Binding-site contacts:
Ligand atom C1 contacts residue ASN1147 of chain 13.A at 1.4 Å.
Ligand atom C4 contacts residue ASN1147 of chain 13.A at 4.2 Å.
Ligand atom C6 contacts residue PRO1151 of chain 13.A at 4.4 Å (hydrophobic).
Ligand atom O5 contacts residue PRO1151 of chain 13.A at 4.5 Å.
Ligand atom O6 contacts residue HIS1176 of chain 13.A at 3.0 Å (h-bond).
Ligand atom C8 contacts residue ASN1147 of chain 13.A at 3.4 Å.
Ligand atom C3 contacts residue ASN1147 of chain 13.A at 3.8 Å.
Ligand atom C2 contacts residue ASN1147 of chain 13.A at 2.5 Å.
Ligand atom O6 contacts residue HIS1174 of chain 13.A at 4.5 Å.
Ligand atom C6 contacts residue HIS1176 of chain 13.A at 4.3 Å.
Ligand atom O7 contacts residue ASN1147 of chain 13.A at 3.9 Å.
Ligand atom C7 contacts residue ASN1147 of chain 13.A at 3.1 Å.
Ligand atom N2 contacts residue ASN1147 of chain 13.A at 2.5 Å (h-bond).
Ligand atom C5 contacts residue ASN1147 of chain 13.A at 3.6 Å.
Ligand atom O5 contacts residue ASN1147 of chain 13.A at 2.3 Å (h-bond).

This protein binds this small molecule.
Small molecule (SMILES): CC(=O)N[C@@H]1[C@@H](O)[C@H](O)[C@@H](CO)O[C@H]1O

Sequence of chain 13.A:
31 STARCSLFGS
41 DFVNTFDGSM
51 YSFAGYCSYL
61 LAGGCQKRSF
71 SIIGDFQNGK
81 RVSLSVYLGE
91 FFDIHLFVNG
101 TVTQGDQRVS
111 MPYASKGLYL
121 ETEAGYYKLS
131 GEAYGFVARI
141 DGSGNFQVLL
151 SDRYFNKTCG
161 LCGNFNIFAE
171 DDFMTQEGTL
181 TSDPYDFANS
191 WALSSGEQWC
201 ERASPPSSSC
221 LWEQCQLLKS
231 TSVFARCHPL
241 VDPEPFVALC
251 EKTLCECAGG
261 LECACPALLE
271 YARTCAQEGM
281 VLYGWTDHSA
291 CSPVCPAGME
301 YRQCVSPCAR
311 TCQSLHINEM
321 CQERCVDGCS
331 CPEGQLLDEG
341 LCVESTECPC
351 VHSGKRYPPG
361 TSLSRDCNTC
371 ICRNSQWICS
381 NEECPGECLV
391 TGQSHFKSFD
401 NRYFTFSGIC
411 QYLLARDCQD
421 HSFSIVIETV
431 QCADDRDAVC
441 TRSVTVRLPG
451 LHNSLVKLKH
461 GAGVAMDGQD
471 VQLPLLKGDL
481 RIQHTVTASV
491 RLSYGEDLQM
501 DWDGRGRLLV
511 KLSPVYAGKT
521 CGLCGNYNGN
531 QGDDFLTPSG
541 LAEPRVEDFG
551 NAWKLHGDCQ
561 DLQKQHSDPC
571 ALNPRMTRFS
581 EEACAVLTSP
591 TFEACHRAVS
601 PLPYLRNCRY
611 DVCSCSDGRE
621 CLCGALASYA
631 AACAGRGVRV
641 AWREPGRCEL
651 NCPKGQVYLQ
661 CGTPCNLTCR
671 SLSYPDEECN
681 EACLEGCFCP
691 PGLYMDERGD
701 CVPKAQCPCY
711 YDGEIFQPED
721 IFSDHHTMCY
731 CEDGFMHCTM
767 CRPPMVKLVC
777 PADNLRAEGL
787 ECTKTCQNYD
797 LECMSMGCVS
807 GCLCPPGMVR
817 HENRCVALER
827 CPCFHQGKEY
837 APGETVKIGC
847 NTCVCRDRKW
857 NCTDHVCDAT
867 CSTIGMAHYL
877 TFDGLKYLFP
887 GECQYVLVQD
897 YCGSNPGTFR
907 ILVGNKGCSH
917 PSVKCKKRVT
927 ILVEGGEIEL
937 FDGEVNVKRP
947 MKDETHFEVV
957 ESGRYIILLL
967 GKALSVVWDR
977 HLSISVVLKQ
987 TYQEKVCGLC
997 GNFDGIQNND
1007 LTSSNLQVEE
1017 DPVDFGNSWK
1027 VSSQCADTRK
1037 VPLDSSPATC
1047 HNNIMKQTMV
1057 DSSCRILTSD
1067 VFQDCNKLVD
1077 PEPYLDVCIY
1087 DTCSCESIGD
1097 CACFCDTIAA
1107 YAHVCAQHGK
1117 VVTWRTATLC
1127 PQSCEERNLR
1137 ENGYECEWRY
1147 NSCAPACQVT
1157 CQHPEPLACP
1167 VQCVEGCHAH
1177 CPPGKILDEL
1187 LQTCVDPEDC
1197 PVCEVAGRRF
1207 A